Binding-site contacts:
Ligand atom C4 contacts residue GLY197 of chain 1.A at 3.4 Å.
Ligand atom C4 contacts residue LYS160 of chain 1.A at 3.5 Å.
Ligand atom OE1 contacts residue TYR130 of chain 1.A at 2.7 Å (h-bond).
Ligand atom N contacts residue LYS160 of chain 1.A at 3.5 Å (salt-bridge).
Ligand atom OE1 contacts residue GLY109 of chain 2.B at 3.4 Å.
Ligand atom C2A contacts residue ALA196 of chain 1.A at 3.5 Å (hydrophobic).
Ligand atom C3 contacts residue LYS160 of chain 1.A at 3.5 Å.
Ligand atom OXT contacts residue THR258 of chain 1.A at 2.9 Å (h-bond).
Ligand atom O contacts residue TYR96 of chain 1.A at 2.7 Å (h-bond).
Ligand atom CD contacts residue TYR130 of chain 1.A at 3.5 Å (hydrophobic).
Ligand atom C2A contacts residue ARG149 of chain 1.A at 3.5 Å.
Ligand atom C4A contacts residue LYS160 of chain 1.A at 3.0 Å.
Ligand atom OE2 contacts residue TYR32 of chain 2.B at 2.7 Å (h-bond).
Ligand atom C2A contacts residue GLU194 of chain 1.A at 3.3 Å.
Ligand atom OE1 contacts residue VAL110 of chain 2.B at 2.9 Å (h-bond).
Ligand atom CD contacts residue TYR32 of chain 2.B at 3.6 Å (hydrophobic).
Ligand atom O3P contacts residue GLY220 of chain 1.A at 3.5 Å.
Ligand atom N1 contacts residue GLU194 of chain 1.A at 2.8 Å (salt-bridge).
Ligand atom OXT contacts residue ALA259 of chain 1.A at 2.6 Å (h-bond).
Ligand atom O contacts residue GLY39 of chain 1.A at 3.6 Å.
Ligand atom C3 contacts residue GLY197 of chain 1.A at 3.6 Å.
Ligand atom N contacts residue GLY197 of chain 1.A at 3.3 Å (h-bond).
Ligand atom C6 contacts residue GLU194 of chain 1.A at 3.5 Å.
Ligand atom C3 contacts residue TYR165 of chain 1.A at 3.5 Å (hydrophobic).
Ligand atom O1P contacts residue GLY257 of chain 1.A at 3.7 Å.
Ligand atom O1P contacts residue THR222 of chain 1.A at 2.7 Å (h-bond).
Ligand atom O4P contacts residue GLY220 of chain 1.A at 3.5 Å.
Ligand atom P contacts residue THR258 of chain 1.A at 3.6 Å.
Ligand atom C contacts residue ALA259 of chain 1.A at 3.5 Å (hydrophobic).
Ligand atom O3 contacts residue LYS160 of chain 1.A at 3.2 Å (salt-bridge).
Ligand atom C5 contacts residue LEU218 of chain 1.A at 3.6 Å (hydrophobic).
Ligand atom O1P contacts residue ILE221 of chain 1.A at 3.2 Å (h-bond).
Ligand atom O2P contacts residue THR258 of chain 1.A at 2.7 Å (h-bond).
Ligand atom CG contacts residue TYR130 of chain 1.A at 3.6 Å (hydrophobic).
Ligand atom OE2 contacts residue ARG98 of chain 1.A at 2.9 Å (salt-bridge).
Ligand atom O3P contacts residue ARG60 of chain 1.A at 2.9 Å (salt-bridge).
Ligand atom O3 contacts residue TYR165 of chain 1.A at 2.7 Å (h-bond).
Ligand atom P contacts residue ILE221 of chain 1.A at 3.6 Å.
Ligand atom C6 contacts residue GLU198 of chain 1.A at 3.6 Å.
Ligand atom O3P contacts residue ILE221 of chain 1.A at 2.8 Å (h-bond).

Sequence of chain 1.A:
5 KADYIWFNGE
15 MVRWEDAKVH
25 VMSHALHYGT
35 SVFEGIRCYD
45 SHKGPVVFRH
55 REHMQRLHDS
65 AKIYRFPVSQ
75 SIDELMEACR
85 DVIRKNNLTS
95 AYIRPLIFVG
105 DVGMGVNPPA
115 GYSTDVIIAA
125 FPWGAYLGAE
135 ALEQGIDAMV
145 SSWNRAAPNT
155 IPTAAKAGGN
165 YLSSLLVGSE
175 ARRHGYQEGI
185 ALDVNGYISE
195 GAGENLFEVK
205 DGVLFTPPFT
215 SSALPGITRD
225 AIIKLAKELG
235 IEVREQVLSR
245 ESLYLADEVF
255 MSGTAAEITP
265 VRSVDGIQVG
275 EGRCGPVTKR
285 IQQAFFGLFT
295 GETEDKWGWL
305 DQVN

Sequence of chain 2.B:
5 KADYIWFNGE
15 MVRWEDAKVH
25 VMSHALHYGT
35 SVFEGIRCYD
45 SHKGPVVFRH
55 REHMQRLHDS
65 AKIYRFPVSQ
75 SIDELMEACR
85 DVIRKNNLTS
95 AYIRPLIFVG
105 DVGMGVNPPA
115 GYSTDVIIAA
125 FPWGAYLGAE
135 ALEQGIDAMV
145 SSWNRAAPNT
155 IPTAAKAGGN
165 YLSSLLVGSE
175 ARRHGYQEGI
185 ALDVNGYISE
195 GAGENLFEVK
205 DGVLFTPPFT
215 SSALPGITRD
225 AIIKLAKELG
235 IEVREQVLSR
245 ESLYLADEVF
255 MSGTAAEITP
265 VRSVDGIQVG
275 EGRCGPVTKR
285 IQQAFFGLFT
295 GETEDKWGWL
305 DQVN

A protein and the small-molecule ligand that binds it are described below.
Small molecule (SMILES): Cc1ncc(COP(=O)(O)O)c(CN[C@@H](CCC(=O)O)C(=O)O)c1O